Sequence of chain 1.D:
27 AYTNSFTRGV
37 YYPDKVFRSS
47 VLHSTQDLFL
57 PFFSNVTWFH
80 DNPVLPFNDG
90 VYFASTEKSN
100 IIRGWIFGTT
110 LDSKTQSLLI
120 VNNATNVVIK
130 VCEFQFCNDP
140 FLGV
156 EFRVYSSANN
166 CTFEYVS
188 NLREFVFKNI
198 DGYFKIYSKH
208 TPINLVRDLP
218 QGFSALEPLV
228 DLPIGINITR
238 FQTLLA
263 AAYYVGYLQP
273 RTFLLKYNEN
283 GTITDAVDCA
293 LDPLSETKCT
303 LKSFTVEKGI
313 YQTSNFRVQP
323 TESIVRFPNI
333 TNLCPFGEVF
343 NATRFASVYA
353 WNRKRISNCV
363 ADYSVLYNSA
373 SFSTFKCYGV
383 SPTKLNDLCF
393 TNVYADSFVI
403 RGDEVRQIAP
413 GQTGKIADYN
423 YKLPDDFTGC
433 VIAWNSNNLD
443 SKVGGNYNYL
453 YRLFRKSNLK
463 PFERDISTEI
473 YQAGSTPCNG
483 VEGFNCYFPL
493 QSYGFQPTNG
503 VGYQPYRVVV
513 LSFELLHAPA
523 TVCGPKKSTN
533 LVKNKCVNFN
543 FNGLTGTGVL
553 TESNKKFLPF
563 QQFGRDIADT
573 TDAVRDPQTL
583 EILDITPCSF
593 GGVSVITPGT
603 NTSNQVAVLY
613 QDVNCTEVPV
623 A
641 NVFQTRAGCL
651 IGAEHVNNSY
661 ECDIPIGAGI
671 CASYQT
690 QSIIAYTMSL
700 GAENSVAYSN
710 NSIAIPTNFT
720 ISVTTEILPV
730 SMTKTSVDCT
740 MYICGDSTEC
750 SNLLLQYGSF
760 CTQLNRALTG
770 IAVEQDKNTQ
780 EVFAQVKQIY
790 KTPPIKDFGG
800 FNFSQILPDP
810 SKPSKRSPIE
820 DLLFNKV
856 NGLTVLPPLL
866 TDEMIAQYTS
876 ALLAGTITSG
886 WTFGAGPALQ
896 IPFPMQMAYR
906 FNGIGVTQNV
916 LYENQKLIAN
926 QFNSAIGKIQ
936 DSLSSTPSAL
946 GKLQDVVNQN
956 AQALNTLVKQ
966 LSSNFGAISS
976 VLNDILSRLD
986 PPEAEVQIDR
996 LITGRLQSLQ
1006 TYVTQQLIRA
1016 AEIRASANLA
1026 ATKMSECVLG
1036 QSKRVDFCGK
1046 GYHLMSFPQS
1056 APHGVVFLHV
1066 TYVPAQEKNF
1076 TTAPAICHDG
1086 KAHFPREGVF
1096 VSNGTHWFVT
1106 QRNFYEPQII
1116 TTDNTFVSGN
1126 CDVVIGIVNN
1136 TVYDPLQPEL

Binding-site contacts:
Ligand atom C2 contacts residue ASN801 of chain 1.D at 2.5 Å.
Ligand atom C6 contacts residue GLN804 of chain 1.D at 4.3 Å.
Ligand atom C1 contacts residue SER803 of chain 1.D at 3.5 Å.
Ligand atom C7 contacts residue ASN801 of chain 1.D at 3.9 Å.
Ligand atom C3 contacts residue ASN801 of chain 1.D at 3.8 Å.
Ligand atom C5 contacts residue SER803 of chain 1.D at 3.4 Å.
Ligand atom C1 contacts residue ASN801 of chain 1.D at 1.4 Å.
Ligand atom N2 contacts residue ASN801 of chain 1.D at 2.9 Å (h-bond).
Ligand atom O6 contacts residue GLN804 of chain 1.D at 4.4 Å.
Ligand atom C5 contacts residue ASN801 of chain 1.D at 3.6 Å.
Ligand atom O5 contacts residue ASN801 of chain 1.D at 2.3 Å (h-bond).
Ligand atom O7 contacts residue ASN801 of chain 1.D at 4.5 Å.
Ligand atom O6 contacts residue SER803 of chain 1.D at 4.2 Å.
Ligand atom C4 contacts residue ASN801 of chain 1.D at 4.2 Å.
Ligand atom O5 contacts residue SER803 of chain 1.D at 3.3 Å (h-bond).
Ligand atom O6 contacts residue ASN801 of chain 1.D at 4.3 Å.
Ligand atom C6 contacts residue SER803 of chain 1.D at 3.9 Å.

This protein binds this small molecule.
Small molecule (SMILES): CC(=O)N[C@H]1[C@H](O[C@H]2[C@H](O)[C@@H](NC(C)=O)CO[C@@H]2CO)O[C@H](CO)[C@@H](O)[C@@H]1O